Binding-site contacts:
Ligand atom O8 contacts residue THR394 of chain 1.H at 2.8 Å (h-bond).
Ligand atom C9 contacts residue ASN396 of chain 1.H at 4.2 Å.
Ligand atom C7 contacts residue ASN396 of chain 1.H at 4.4 Å.
Ligand atom C7 contacts residue THR394 of chain 1.H at 4.4 Å.
Ligand atom C1 contacts residue THR394 of chain 1.H at 2.0 Å.
Ligand atom C8 contacts residue THR394 of chain 1.H at 3.9 Å.
Ligand atom O6 contacts residue THR394 of chain 1.H at 2.6 Å (h-bond).
Ligand atom O1A contacts residue THR394 of chain 1.H at 2.5 Å (h-bond).
Ligand atom O8 contacts residue GLN395 of chain 1.H at 4.3 Å.
Ligand atom O1B contacts residue ALA439 of chain 1.H at 4.1 Å.
Ligand atom C2 contacts residue THR394 of chain 1.H at 1.4 Å.
Ligand atom C8 contacts residue ASN396 of chain 1.H at 3.3 Å.
Ligand atom O8 contacts residue SER437 of chain 1.H at 4.2 Å.
Ligand atom O6 contacts residue ALA439 of chain 1.H at 4.4 Å.
Ligand atom O4 contacts residue THR394 of chain 1.H at 4.2 Å.
Ligand atom O8 contacts residue ASN396 of chain 1.H at 3.3 Å (h-bond).
Ligand atom O1B contacts residue THR394 of chain 1.H at 3.0 Å (h-bond).
Ligand atom C6 contacts residue THR394 of chain 1.H at 3.6 Å.
Ligand atom C4 contacts residue THR394 of chain 1.H at 3.7 Å.
Ligand atom C9 contacts residue ALA439 of chain 1.H at 4.0 Å (hydrophobic).
Ligand atom C3 contacts residue THR394 of chain 1.H at 2.4 Å.
Ligand atom C5 contacts residue THR394 of chain 1.H at 4.3 Å.
Ligand atom O8 contacts residue ALA439 of chain 1.H at 3.9 Å.

Sequence of chain 1.H:
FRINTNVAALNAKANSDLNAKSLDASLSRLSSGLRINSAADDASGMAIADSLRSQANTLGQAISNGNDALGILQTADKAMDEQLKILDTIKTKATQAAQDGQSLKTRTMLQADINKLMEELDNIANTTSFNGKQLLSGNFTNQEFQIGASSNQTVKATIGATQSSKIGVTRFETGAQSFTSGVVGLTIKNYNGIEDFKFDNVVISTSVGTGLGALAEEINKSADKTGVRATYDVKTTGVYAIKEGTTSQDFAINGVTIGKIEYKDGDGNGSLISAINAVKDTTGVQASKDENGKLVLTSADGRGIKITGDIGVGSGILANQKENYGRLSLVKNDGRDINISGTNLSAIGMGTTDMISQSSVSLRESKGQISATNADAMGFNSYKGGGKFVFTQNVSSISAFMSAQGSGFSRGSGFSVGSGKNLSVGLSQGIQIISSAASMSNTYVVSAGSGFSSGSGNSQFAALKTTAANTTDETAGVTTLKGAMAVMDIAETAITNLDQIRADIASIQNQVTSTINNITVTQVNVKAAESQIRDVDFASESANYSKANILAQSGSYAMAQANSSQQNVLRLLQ

This protein binds this small molecule.
Small molecule (SMILES): C[C@H](O)[C@H](N)[C@@H]1O[C@](O)(C(=O)O)C[C@H](O)[C@@H]1N